Sequence of chain 1.C:
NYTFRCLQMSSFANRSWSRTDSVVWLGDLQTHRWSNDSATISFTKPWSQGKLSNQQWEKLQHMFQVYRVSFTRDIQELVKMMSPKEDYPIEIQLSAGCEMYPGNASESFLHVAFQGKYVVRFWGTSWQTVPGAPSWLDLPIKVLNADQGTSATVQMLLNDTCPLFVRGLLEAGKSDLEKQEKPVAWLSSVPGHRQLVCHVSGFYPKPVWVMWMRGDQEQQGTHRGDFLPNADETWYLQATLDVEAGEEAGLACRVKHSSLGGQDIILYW

A protein and the small-molecule ligand that binds it are described below.
Small molecule (SMILES): CC(=O)N[C@@H]1[C@@H](O)[C@H](O)[C@@H](CO)O[C@H]1O

Binding-site contacts:
Ligand atom O5 contacts residue ASN20 of chain 1.C at 2.3 Å (h-bond).
Ligand atom C6 contacts residue ALA19 of chain 1.C at 4.3 Å (hydrophobic).
Ligand atom O6 contacts residue ALA19 of chain 1.C at 4.2 Å.
Ligand atom C1 contacts residue ASN20 of chain 1.C at 1.4 Å.
Ligand atom O7 contacts residue ASN20 of chain 1.C at 3.3 Å (h-bond).
Ligand atom C4 contacts residue ASN20 of chain 1.C at 4.2 Å.
Ligand atom O5 contacts residue ALA19 of chain 1.C at 3.8 Å.
Ligand atom C7 contacts residue SER22 of chain 1.C at 4.4 Å.
Ligand atom C5 contacts residue ASN20 of chain 1.C at 3.7 Å.
Ligand atom O5 contacts residue TRP23 of chain 1.C at 4.2 Å.
Ligand atom C3 contacts residue ASN20 of chain 1.C at 3.8 Å.
Ligand atom N2 contacts residue ASN20 of chain 1.C at 3.0 Å (h-bond).
Ligand atom C8 contacts residue ASN20 of chain 1.C at 4.5 Å.
Ligand atom N2 contacts residue SER22 of chain 1.C at 4.3 Å.
Ligand atom C2 contacts residue ASN20 of chain 1.C at 2.5 Å.
Ligand atom C1 contacts residue TRP23 of chain 1.C at 4.0 Å (hydrophobic).
Ligand atom C7 contacts residue ASN20 of chain 1.C at 3.3 Å.
Ligand atom C8 contacts residue SER22 of chain 1.C at 3.7 Å.
Ligand atom C5 contacts residue TRP23 of chain 1.C at 4.2 Å (hydrophobic).
Ligand atom C6 contacts residue TRP23 of chain 1.C at 4.3 Å (hydrophobic).